Sequence of chain 1.C:
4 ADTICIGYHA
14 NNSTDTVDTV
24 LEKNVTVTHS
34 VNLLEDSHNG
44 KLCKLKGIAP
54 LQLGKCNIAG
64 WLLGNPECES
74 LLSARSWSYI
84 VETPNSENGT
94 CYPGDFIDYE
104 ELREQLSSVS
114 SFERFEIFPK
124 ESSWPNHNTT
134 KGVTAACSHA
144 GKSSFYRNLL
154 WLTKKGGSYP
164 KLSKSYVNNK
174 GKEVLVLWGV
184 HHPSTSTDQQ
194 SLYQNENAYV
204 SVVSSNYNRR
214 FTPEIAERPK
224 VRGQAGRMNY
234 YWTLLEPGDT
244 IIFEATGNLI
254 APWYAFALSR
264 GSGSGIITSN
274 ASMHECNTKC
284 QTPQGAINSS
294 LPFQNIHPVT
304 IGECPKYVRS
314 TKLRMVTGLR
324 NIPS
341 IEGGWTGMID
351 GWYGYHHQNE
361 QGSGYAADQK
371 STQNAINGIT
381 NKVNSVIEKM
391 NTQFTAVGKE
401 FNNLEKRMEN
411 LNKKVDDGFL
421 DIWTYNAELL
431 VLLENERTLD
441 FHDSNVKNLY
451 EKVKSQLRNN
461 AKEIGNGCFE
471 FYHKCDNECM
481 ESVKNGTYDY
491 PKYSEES

Binding-site contacts:
Ligand atom C2 contacts residue ASN291 of chain 1.C at 2.5 Å.
Ligand atom C7 contacts residue ASN291 of chain 1.C at 3.4 Å.
Ligand atom C4 contacts residue ASN291 of chain 1.C at 4.2 Å.
Ligand atom O7 contacts residue ASN291 of chain 1.C at 3.5 Å (h-bond).
Ligand atom O5 contacts residue ASN291 of chain 1.C at 2.4 Å (h-bond).
Ligand atom C8 contacts residue ASN280 of chain 1.C at 3.7 Å.
Ligand atom N2 contacts residue ASN291 of chain 1.C at 2.9 Å (h-bond).
Ligand atom C3 contacts residue ASN291 of chain 1.C at 3.8 Å.
Ligand atom C1 contacts residue ASN291 of chain 1.C at 1.4 Å.
Ligand atom C5 contacts residue ASN291 of chain 1.C at 3.7 Å.

The small molecule below binds the protein below.
Small molecule (SMILES): CC(=O)N[C@@H]1[C@@H](O)[C@H](O)[C@@H](CO)O[C@H]1O